Binding-site contacts:
Ligand atom C6 contacts residue PHE72 of chain 1.A at 3.9 Å (hydrophobic).
Ligand atom C2 contacts residue TRP70 of chain 1.A at 3.7 Å (hydrophobic).
Ligand atom O3' contacts residue ASN118 of chain 1.A at 2.8 Å (h-bond).
Ligand atom C3' contacts residue TRP97 of chain 1.A at 4.3 Å (hydrophobic).
Ligand atom O19 contacts residue LEU99 of chain 1.A at 4.2 Å.
Ligand atom N7 contacts residue ALA36 of chain 1.A at 4.2 Å.
Ligand atom N6 contacts residue PHE72 of chain 1.A at 3.9 Å.
Ligand atom N1 contacts residue PHE72 of chain 1.A at 3.8 Å.
Ligand atom O18 contacts residue ALA36 of chain 1.A at 4.2 Å.
Ligand atom N9 contacts residue TRP110 of chain 2.A at 3.7 Å.
Ligand atom C4' contacts residue ASN118 of chain 1.A at 4.2 Å.
Ligand atom O18 contacts residue TRP110 of chain 2.A at 3.9 Å.
Ligand atom O19 contacts residue THR77 of chain 1.A at 2.9 Å (h-bond).
Ligand atom O18 contacts residue THR35 of chain 1.A at 4.2 Å.
Ligand atom C2' contacts residue TRP110 of chain 2.A at 3.9 Å (hydrophobic).
Ligand atom N3 contacts residue TRP110 of chain 2.A at 4.2 Å.
Ligand atom C2 contacts residue LEU99 of chain 1.A at 3.9 Å (hydrophobic).
Ligand atom C2' contacts residue LEU14 of chain 1.A at 3.2 Å (hydrophobic).
Ligand atom C8 contacts residue TRP110 of chain 2.A at 3.6 Å (hydrophobic).
Ligand atom O3' contacts residue ASN12 of chain 1.A at 4.1 Å.
Ligand atom O3' contacts residue LEU14 of chain 1.A at 3.5 Å.
Ligand atom C6 contacts residue TRP110 of chain 2.A at 3.9 Å (hydrophobic).
Ligand atom C5' contacts residue THR77 of chain 1.A at 4.0 Å.
Ligand atom C5' contacts residue TRP110 of chain 2.A at 4.3 Å (hydrophobic).
Ligand atom C5' contacts residue TRP97 of chain 1.A at 3.9 Å (hydrophobic).
Ligand atom O19 contacts residue TRP70 of chain 1.A at 3.4 Å.
Ligand atom C8 contacts residue THR35 of chain 1.A at 4.1 Å.
Ligand atom C3' contacts residue LEU14 of chain 1.A at 3.6 Å (hydrophobic).
Ligand atom C4 contacts residue TRP110 of chain 2.A at 3.5 Å (hydrophobic).
Ligand atom N9 contacts residue THR35 of chain 1.A at 4.0 Å.
Ligand atom C4' contacts residue PHE79 of chain 1.A at 4.0 Å (hydrophobic).
Ligand atom O4' contacts residue TRP70 of chain 1.A at 3.6 Å.
Ligand atom C3' contacts residue TRP110 of chain 2.A at 4.2 Å (hydrophobic).
Ligand atom O3' contacts residue TYR33 of chain 1.A at 3.6 Å (h-bond).
Ligand atom N3 contacts residue TRP70 of chain 1.A at 3.5 Å.
Ligand atom C1' contacts residue THR35 of chain 1.A at 4.0 Å.
Ligand atom C5 contacts residue TRP110 of chain 2.A at 3.3 Å (hydrophobic).
Ligand atom N7 contacts residue TRP110 of chain 2.A at 3.4 Å.
Ligand atom C1' contacts residue SER16 of chain 1.A at 4.3 Å.
Ligand atom C3' contacts residue ASN118 of chain 1.A at 3.7 Å.

A protein and the small-molecule ligand that binds it are described below.
Small molecule (SMILES): NC1=c2[nH]c(=O)n([C@@H]3C[C@@H](O)[C@H](CO)O3)c2=NCN1

Sequence of chain 2.A:
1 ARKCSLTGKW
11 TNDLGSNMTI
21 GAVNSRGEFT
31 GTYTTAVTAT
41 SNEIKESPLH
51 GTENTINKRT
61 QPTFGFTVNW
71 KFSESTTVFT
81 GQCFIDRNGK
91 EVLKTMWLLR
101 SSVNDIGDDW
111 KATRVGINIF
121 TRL

Sequence of chain 1.A:
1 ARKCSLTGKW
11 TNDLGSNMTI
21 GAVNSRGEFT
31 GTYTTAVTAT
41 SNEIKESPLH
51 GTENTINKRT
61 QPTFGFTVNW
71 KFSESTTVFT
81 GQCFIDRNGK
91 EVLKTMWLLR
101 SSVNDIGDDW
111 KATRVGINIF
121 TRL